A small-molecule ligand and the protein it binds are described below.
Small molecule (SMILES): O=C(NCc1ccccc1)c1cccc(NCc2nnc(-c3ccncc3)[nH]2)c1

Sequence of chain 1.A:
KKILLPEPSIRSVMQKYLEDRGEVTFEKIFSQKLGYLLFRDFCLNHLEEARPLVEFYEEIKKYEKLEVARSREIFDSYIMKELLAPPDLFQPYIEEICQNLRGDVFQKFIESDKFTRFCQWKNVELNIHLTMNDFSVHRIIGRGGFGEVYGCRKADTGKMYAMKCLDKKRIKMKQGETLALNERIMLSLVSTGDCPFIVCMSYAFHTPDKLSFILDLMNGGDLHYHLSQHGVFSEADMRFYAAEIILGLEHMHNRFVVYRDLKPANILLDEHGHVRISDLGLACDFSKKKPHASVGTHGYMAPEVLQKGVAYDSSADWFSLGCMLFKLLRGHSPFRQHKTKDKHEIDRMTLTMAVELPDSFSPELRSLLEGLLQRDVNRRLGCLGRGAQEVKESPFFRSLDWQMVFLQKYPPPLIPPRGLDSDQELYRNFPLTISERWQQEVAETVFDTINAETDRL

Binding-site contacts:
Ligand atom N19 contacts residue VAL214 of chain 1.A at 3.6 Å.
Ligand atom C20 contacts residue VAL214 of chain 1.A at 3.9 Å (hydrophobic).
Ligand atom C28 contacts residue ASP281 of chain 1.A at 3.2 Å.
Ligand atom N21 contacts residue SER343 of chain 1.A at 3.9 Å.
Ligand atom C24 contacts residue LEU333 of chain 1.A at 3.4 Å (hydrophobic).
Ligand atom C14 contacts residue LYS229 of chain 1.A at 3.9 Å.
Ligand atom N27 contacts residue MET283 of chain 1.A at 3.1 Å (h-bond).
Ligand atom C14 contacts residue GLY209 of chain 1.A at 3.8 Å.
Ligand atom N27 contacts residue ALA227 of chain 1.A at 3.4 Å.
Ligand atom C24 contacts residue VAL214 of chain 1.A at 3.9 Å (hydrophobic).
Ligand atom C15 contacts residue ASP344 of chain 1.A at 3.8 Å.
Ligand atom C30 contacts residue ASP344 of chain 1.A at 3.7 Å.
Ligand atom C25 contacts residue VAL214 of chain 1.A at 3.9 Å (hydrophobic).
Ligand atom C20 contacts residue LEU333 of chain 1.A at 3.8 Å (hydrophobic).
Ligand atom C29 contacts residue LEU333 of chain 1.A at 3.5 Å (hydrophobic).
Ligand atom C28 contacts residue VAL264 of chain 1.A at 3.9 Å (hydrophobic).
Ligand atom C14 contacts residue ARG208 of chain 1.A at 3.8 Å.
Ligand atom N27 contacts residue ASP281 of chain 1.A at 3.7 Å.
Ligand atom C26 contacts residue ILE206 of chain 1.A at 3.6 Å (hydrophobic).
Ligand atom C14 contacts residue VAL214 of chain 1.A at 3.7 Å (hydrophobic).
Ligand atom C25 contacts residue LEU333 of chain 1.A at 3.7 Å (hydrophobic).
Ligand atom N22 contacts residue ASP344 of chain 1.A at 2.9 Å (salt-bridge).
Ligand atom C26 contacts residue MET283 of chain 1.A at 3.2 Å (hydrophobic).
Ligand atom C12 contacts residue LEU231 of chain 1.A at 3.7 Å (hydrophobic).
Ligand atom C30 contacts residue GLY209 of chain 1.A at 3.9 Å.
Ligand atom C28 contacts residue ALA227 of chain 1.A at 3.6 Å (hydrophobic).
Ligand atom N16 contacts residue ASP344 of chain 1.A at 3.2 Å (salt-bridge).
Ligand atom C12 contacts residue GLY209 of chain 1.A at 3.7 Å.
Ligand atom N16 contacts residue ARG208 of chain 1.A at 3.9 Å.
Ligand atom C11 contacts residue GLY209 of chain 1.A at 3.8 Å.
Ligand atom C28 contacts residue MET283 of chain 1.A at 3.9 Å (hydrophobic).
Ligand atom C2 contacts residue GLY210 of chain 1.A at 3.9 Å.
Ligand atom C15 contacts residue ARG208 of chain 1.A at 3.8 Å.
Ligand atom C17 contacts residue ARG208 of chain 1.A at 3.9 Å.
Ligand atom O1 contacts residue PHE211 of chain 1.A at 3.3 Å.
Ligand atom C13 contacts residue GLY209 of chain 1.A at 3.7 Å.
Ligand atom C13 contacts residue GLY212 of chain 1.A at 3.7 Å.
Ligand atom N22 contacts residue LYS229 of chain 1.A at 3.6 Å.
Ligand atom N21 contacts residue ASP344 of chain 1.A at 3.8 Å.
Ligand atom N21 contacts residue LYS229 of chain 1.A at 3.7 Å.